Binding-site contacts:
Ligand atom C1 contacts residue MET267 of chain 1.C at 3.6 Å (hydrophobic).
Ligand atom C17 contacts residue SER231 of chain 1.C at 3.9 Å.
Ligand atom N3 contacts residue PHE250 of chain 1.C at 3.9 Å.
Ligand atom N15 contacts residue LEU229 of chain 1.C at 3.8 Å.
Ligand atom C1 contacts residue PHE250 of chain 1.C at 3.8 Å (hydrophobic).
Ligand atom N3 contacts residue PHE283 of chain 1.C at 3.2 Å.
Ligand atom C16 contacts residue ILE246 of chain 1.C at 4.1 Å (hydrophobic).
Ligand atom C19 contacts residue LEU229 of chain 1.C at 3.6 Å (hydrophobic).
Ligand atom C14 contacts residue PHE283 of chain 1.C at 3.9 Å (hydrophobic).
Ligand atom C22 contacts residue HIS79 of chain 1.C at 3.9 Å.
Ligand atom O11 contacts residue GLN280 of chain 1.C at 3.2 Å (h-bond).
Ligand atom N10 contacts residue PHE283 of chain 1.C at 3.7 Å.
Ligand atom C7 contacts residue PHE250 of chain 1.C at 4.0 Å (hydrophobic).
Ligand atom C9 contacts residue ILE246 of chain 1.C at 4.0 Å (hydrophobic).
Ligand atom N15 contacts residue TYR78 of chain 1.C at 4.0 Å.
Ligand atom C1 contacts residue PHE283 of chain 1.C at 3.4 Å (hydrophobic).
Ligand atom C7 contacts residue GLN280 of chain 1.C at 3.9 Å.
Ligand atom C7 contacts residue PHE283 of chain 1.C at 3.4 Å (hydrophobic).
Ligand atom CL24 contacts residue HIS79 of chain 1.C at 4.0 Å.
Ligand atom N10 contacts residue GLN280 of chain 1.C at 3.0 Å (h-bond).
Ligand atom C17 contacts residue VAL232 of chain 1.C at 3.8 Å (hydrophobic).
Ligand atom C17 contacts residue LEU229 of chain 1.C at 3.8 Å (hydrophobic).
Ligand atom CL24 contacts residue ILE246 of chain 1.C at 3.9 Å.
Ligand atom C12 contacts residue PHE283 of chain 1.C at 3.7 Å (hydrophobic).
Ligand atom C8 contacts residue PHE283 of chain 1.C at 3.2 Å (hydrophobic).
Ligand atom N13 contacts residue PHE283 of chain 1.C at 3.4 Å.
Ligand atom C4 contacts residue GLN280 of chain 1.C at 3.8 Å.
Ligand atom CL24 contacts residue PHE250 of chain 1.C at 3.6 Å.
Ligand atom C9 contacts residue PHE283 of chain 1.C at 3.7 Å (hydrophobic).
Ligand atom C4 contacts residue PHE283 of chain 1.C at 3.3 Å (hydrophobic).
Ligand atom O11 contacts residue VAL232 of chain 1.C at 3.6 Å.
Ligand atom C2 contacts residue PHE283 of chain 1.C at 3.5 Å (hydrophobic).
Ligand atom C2 contacts residue PHE250 of chain 1.C at 3.7 Å (hydrophobic).
Ligand atom C9 contacts residue GLN280 of chain 1.C at 3.8 Å.
Ligand atom C4 contacts residue PHE250 of chain 1.C at 3.8 Å (hydrophobic).
Ligand atom C8 contacts residue PHE250 of chain 1.C at 4.0 Å (hydrophobic).
Ligand atom O11 contacts residue ILE246 of chain 1.C at 3.7 Å.
Ligand atom C17 contacts residue TYR78 of chain 1.C at 3.9 Å (hydrophobic).
Ligand atom C6 contacts residue LEU189 of chain 1.C at 4.0 Å (hydrophobic).
Ligand atom C17 contacts residue ILE246 of chain 1.C at 3.8 Å (hydrophobic).

Sequence of chain 1.C:
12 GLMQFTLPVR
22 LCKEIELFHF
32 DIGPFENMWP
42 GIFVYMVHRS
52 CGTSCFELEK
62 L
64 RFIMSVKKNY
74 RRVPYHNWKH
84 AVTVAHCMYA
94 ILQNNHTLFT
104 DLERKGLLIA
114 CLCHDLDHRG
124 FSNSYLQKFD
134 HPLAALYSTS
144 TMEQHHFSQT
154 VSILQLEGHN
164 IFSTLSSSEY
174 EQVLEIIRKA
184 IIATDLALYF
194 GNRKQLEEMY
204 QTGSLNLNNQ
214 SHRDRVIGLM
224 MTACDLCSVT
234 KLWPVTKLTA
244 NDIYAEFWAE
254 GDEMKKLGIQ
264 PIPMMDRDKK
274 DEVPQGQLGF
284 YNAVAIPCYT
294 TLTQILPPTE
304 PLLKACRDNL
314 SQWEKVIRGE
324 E

A small-molecule ligand and the protein it binds are described below.
Small molecule (SMILES): COc1ccc2[nH]c(=O)c3c(C)nc(-c4ccccc4Cl)n3c2n1